Binding-site contacts:
Ligand atom O3 contacts residue SER168 of chain 1.A at 3.3 Å.
Ligand atom O6 contacts residue TYR100 of chain 1.A at 3.2 Å (h-bond).
Ligand atom O2 contacts residue THR226 of chain 1.A at 3.4 Å (h-bond).
Ligand atom O4 contacts residue LEU99 of chain 1.A at 3.3 Å (h-bond).
Ligand atom C5 contacts residue LEU99 of chain 1.A at 3.5 Å (hydrophobic).
Ligand atom O3 contacts residue GLY227 of chain 1.A at 3.6 Å.
Ligand atom O4 contacts residue ASP208 of chain 1.A at 2.5 Å (salt-bridge).
Ligand atom C6 contacts residue ALA207 of chain 1.A at 3.5 Å (hydrophobic).
Ligand atom C6 contacts residue TYR12 of chain 1.A at 3.7 Å (hydrophobic).
Ligand atom O4 contacts residue ARG228 of chain 1.A at 3.2 Å (salt-bridge).
Ligand atom O6 contacts residue ASP208 of chain 1.A at 2.7 Å (salt-bridge).
Ligand atom C6 contacts residue ASP208 of chain 1.A at 3.4 Å.
Ligand atom O4 contacts residue TYR12 of chain 1.A at 3.6 Å.
Ligand atom C2 contacts residue THR226 of chain 1.A at 3.3 Å.
Ligand atom O5 contacts residue LEU99 of chain 1.A at 3.2 Å (h-bond).
Ligand atom C4 contacts residue GLY227 of chain 1.A at 3.8 Å.
Ligand atom C6 contacts residue LEU99 of chain 1.A at 3.9 Å (hydrophobic).
Ligand atom O3 contacts residue ARG228 of chain 1.A at 2.8 Å (salt-bridge).
Ligand atom C4 contacts residue ASN14 of chain 1.A at 3.9 Å.
Ligand atom O4 contacts residue ASN14 of chain 1.A at 2.8 Å (h-bond).
Ligand atom C6 contacts residue TYR100 of chain 1.A at 3.9 Å (hydrophobic).
Ligand atom C5 contacts residue TYR12 of chain 1.A at 3.8 Å (hydrophobic).
Ligand atom C4 contacts residue LEU99 of chain 1.A at 3.9 Å (hydrophobic).
Ligand atom C4 contacts residue GLY98 of chain 1.A at 3.9 Å.
Ligand atom C4 contacts residue SER168 of chain 1.A at 3.6 Å.
Ligand atom O4 contacts residue SER168 of chain 1.A at 2.6 Å (h-bond).
Ligand atom C4 contacts residue ARG228 of chain 1.A at 3.6 Å.
Ligand atom O3 contacts residue THR226 of chain 1.A at 2.6 Å (h-bond).
Ligand atom O6 contacts residue GLY98 of chain 1.A at 3.0 Å.
Ligand atom O6 contacts residue ALA207 of chain 1.A at 3.3 Å.
Ligand atom C3 contacts residue ARG228 of chain 1.A at 3.8 Å.
Ligand atom C6 contacts residue LEU99 of chain 1.A at 3.9 Å (hydrophobic).
Ligand atom O6 contacts residue LEU99 of chain 1.A at 3.7 Å.
Ligand atom C4 contacts residue ASP208 of chain 1.A at 3.4 Å.
Ligand atom O6 contacts residue LEU99 of chain 1.A at 2.9 Å (h-bond).
Ligand atom C1 contacts residue LEU99 of chain 1.A at 3.9 Å (hydrophobic).
Ligand atom O4 contacts residue GLY98 of chain 1.A at 3.1 Å.
Ligand atom C7 contacts residue LEU99 of chain 1.A at 3.8 Å (hydrophobic).
Ligand atom C3 contacts residue GLY98 of chain 1.A at 3.5 Å.
Ligand atom C3 contacts residue THR226 of chain 1.A at 3.4 Å.

Sequence of chain 1.A:
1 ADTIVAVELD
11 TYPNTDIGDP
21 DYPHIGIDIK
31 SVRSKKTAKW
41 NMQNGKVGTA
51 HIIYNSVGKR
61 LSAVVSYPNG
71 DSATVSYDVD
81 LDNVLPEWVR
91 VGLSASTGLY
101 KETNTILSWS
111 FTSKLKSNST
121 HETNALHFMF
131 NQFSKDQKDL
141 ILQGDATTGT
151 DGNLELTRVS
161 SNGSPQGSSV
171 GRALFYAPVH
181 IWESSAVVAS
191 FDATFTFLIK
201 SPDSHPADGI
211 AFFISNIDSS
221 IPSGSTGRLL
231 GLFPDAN

A small-molecule ligand and the protein it binds are described below.
Small molecule (SMILES): CO[C@H]1O[C@H](CO)[C@@H](O)[C@H](O)[C@@H]1O[C@H]1O[C@H](CO)[C@@H](O)[C@H](O)[C@@H]1O